Sequence of chain 2.C:
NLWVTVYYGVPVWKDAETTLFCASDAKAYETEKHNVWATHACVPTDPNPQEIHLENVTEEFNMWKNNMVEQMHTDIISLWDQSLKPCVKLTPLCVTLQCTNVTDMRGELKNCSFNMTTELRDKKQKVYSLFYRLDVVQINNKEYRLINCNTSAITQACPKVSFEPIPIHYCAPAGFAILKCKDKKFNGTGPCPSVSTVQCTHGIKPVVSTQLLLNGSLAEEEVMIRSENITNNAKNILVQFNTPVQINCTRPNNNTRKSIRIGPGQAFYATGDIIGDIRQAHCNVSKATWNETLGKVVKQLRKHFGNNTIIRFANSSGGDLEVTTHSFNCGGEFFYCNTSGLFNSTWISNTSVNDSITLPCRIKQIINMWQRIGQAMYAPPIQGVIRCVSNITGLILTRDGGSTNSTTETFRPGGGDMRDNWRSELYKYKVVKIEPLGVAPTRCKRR

Binding-site contacts:
Ligand atom N2 contacts residue ASN264 of chain 2.C at 2.8 Å (h-bond).
Ligand atom O7 contacts residue ASN300 of chain 2.C at 3.3 Å (h-bond).
Ligand atom C7 contacts residue ASN300 of chain 2.C at 3.6 Å.
Ligand atom C3 contacts residue GLN262 of chain 2.C at 4.1 Å.
Ligand atom C5 contacts residue GLN262 of chain 2.C at 4.0 Å.
Ligand atom O7 contacts residue SER380 of chain 2.C at 4.5 Å.
Ligand atom C7 contacts residue GLN262 of chain 2.C at 4.2 Å.
Ligand atom O6 contacts residue ARG411 of chain 2.C at 4.2 Å.
Ligand atom C8 contacts residue GLN262 of chain 2.C at 4.4 Å.
Ligand atom O7 contacts residue ASN264 of chain 2.C at 3.4 Å (h-bond).
Ligand atom O5 contacts residue ASN264 of chain 2.C at 2.4 Å (h-bond).
Ligand atom C2 contacts residue ASN264 of chain 2.C at 2.5 Å.
Ligand atom N2 contacts residue GLN262 of chain 2.C at 4.2 Å.
Ligand atom C7 contacts residue ASN264 of chain 2.C at 3.3 Å.
Ligand atom C1 contacts residue GLN262 of chain 2.C at 4.3 Å.
Ligand atom C8 contacts residue SER302 of chain 2.C at 3.2 Å.
Ligand atom C4 contacts residue GLN262 of chain 2.C at 4.3 Å.
Ligand atom C8 contacts residue VAL301 of chain 2.C at 3.4 Å (hydrophobic).
Ligand atom C8 contacts residue ASN300 of chain 2.C at 3.4 Å.
Ligand atom C5 contacts residue ASN264 of chain 2.C at 3.6 Å.
Ligand atom C1 contacts residue ASN264 of chain 2.C at 1.4 Å.
Ligand atom C2 contacts residue GLN262 of chain 2.C at 4.5 Å.
Ligand atom O4 contacts residue GLN262 of chain 2.C at 4.0 Å.
Ligand atom O7 contacts residue GLN262 of chain 2.C at 4.1 Å.
Ligand atom C8 contacts residue ASN264 of chain 2.C at 4.4 Å.
Ligand atom C4 contacts residue ASN264 of chain 2.C at 4.2 Å.
Ligand atom C3 contacts residue ASN264 of chain 2.C at 3.8 Å.

This protein binds this small molecule.
Small molecule (SMILES): CC(=O)N[C@H]1[C@H](O[C@H]2[C@H](O)[C@@H](NC(C)=O)CO[C@@H]2CO)O[C@H](CO)[C@@H](O[C@@H]2O[C@H](CO)[C@@H](O)[C@H](O[C@H]3O[C@H](CO)[C@@H](O)[C@H](O)[C@@H]3O[C@H]3O[C@H](CO)[C@@H](O)[C@H](O)[C@@H]3O)[C@@H]2O)[C@@H]1O